This protein binds this small molecule.
Small molecule (SMILES): CC(=O)N[C@@H]1[C@@H](O)[C@H](O)[C@@H](CO)O[C@H]1O

Sequence of chain 1.A:
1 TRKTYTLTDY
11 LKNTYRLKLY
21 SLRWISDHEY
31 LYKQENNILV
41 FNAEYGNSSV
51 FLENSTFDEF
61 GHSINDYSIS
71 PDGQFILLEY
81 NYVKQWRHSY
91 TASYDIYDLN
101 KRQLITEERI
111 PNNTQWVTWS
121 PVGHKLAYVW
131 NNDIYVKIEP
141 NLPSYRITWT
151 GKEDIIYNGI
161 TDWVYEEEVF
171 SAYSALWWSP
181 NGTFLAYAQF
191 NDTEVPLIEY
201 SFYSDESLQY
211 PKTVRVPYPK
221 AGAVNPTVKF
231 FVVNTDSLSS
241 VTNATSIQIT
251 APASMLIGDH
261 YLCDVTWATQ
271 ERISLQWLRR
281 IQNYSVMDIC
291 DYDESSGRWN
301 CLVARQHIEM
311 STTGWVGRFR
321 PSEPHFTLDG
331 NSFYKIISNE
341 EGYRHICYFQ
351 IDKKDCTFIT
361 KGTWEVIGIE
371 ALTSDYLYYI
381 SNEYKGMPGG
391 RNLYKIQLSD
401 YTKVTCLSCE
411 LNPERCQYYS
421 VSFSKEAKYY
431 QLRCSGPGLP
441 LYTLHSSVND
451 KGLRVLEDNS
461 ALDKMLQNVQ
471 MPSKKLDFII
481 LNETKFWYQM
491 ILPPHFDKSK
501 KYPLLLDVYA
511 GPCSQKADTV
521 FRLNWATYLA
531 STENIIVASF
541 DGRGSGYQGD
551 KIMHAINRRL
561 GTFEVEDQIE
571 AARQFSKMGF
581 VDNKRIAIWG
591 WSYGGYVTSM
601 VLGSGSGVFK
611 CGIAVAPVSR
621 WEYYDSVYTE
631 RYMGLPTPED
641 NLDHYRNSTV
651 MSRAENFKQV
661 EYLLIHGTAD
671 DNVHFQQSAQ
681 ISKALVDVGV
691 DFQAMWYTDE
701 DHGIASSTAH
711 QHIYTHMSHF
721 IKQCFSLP

Binding-site contacts:
Ligand atom N2 contacts residue GLU29 of chain 1.A at 4.3 Å.
Ligand atom N2 contacts residue ASN42 of chain 1.A at 4.0 Å.
Ligand atom C5 contacts residue ASN47 of chain 1.A at 3.6 Å.
Ligand atom C8 contacts residue VAL40 of chain 1.A at 3.4 Å (hydrophobic).
Ligand atom C8 contacts residue ASN47 of chain 1.A at 4.2 Å.
Ligand atom C8 contacts residue SER49 of chain 1.A at 4.1 Å.
Ligand atom C7 contacts residue VAL40 of chain 1.A at 4.5 Å (hydrophobic).
Ligand atom C7 contacts residue ASN47 of chain 1.A at 3.6 Å.
Ligand atom O5 contacts residue ASN47 of chain 1.A at 2.3 Å (h-bond).
Ligand atom C2 contacts residue ASN47 of chain 1.A at 2.4 Å.
Ligand atom C7 contacts residue GLU29 of chain 1.A at 4.4 Å.
Ligand atom O7 contacts residue SER48 of chain 1.A at 3.5 Å.
Ligand atom C3 contacts residue ASN47 of chain 1.A at 3.8 Å.
Ligand atom C8 contacts residue SER48 of chain 1.A at 4.4 Å.
Ligand atom C1 contacts residue ASN42 of chain 1.A at 4.2 Å.
Ligand atom O7 contacts residue SER49 of chain 1.A at 2.9 Å (h-bond).
Ligand atom N2 contacts residue ASN47 of chain 1.A at 3.1 Å (h-bond).
Ligand atom C8 contacts residue PHE41 of chain 1.A at 4.3 Å (hydrophobic).
Ligand atom C1 contacts residue ASN47 of chain 1.A at 1.4 Å.
Ligand atom C8 contacts residue GLU29 of chain 1.A at 3.4 Å.
Ligand atom C7 contacts residue SER48 of chain 1.A at 4.3 Å.
Ligand atom C4 contacts residue ASN47 of chain 1.A at 4.0 Å.
Ligand atom C7 contacts residue SER49 of chain 1.A at 3.8 Å.
Ligand atom O7 contacts residue ASN47 of chain 1.A at 3.5 Å (h-bond).
Ligand atom C8 contacts residue ASN42 of chain 1.A at 4.1 Å.